Binding-site contacts:
Ligand atom O7 contacts residue TYR399 of chain 1.A at 2.7 Å (h-bond).
Ligand atom O6 contacts residue LEU412 of chain 1.A at 3.8 Å.
Ligand atom O5 contacts residue TRP414 of chain 1.A at 3.5 Å (h-bond).
Ligand atom O1 contacts residue TRP414 of chain 1.A at 3.9 Å.
Ligand atom C2 contacts residue GLU320 of chain 1.A at 3.1 Å.
Ligand atom C7 contacts residue TRP448 of chain 1.A at 3.6 Å (hydrophobic).
Ligand atom N2 contacts residue GLU320 of chain 1.A at 3.2 Å (salt-bridge).
Ligand atom C5 contacts residue TRP448 of chain 1.A at 4.0 Å (hydrophobic).
Ligand atom O3 contacts residue TRP448 of chain 1.A at 3.8 Å.
Ligand atom O3 contacts residue HIS256 of chain 1.A at 3.5 Å.
Ligand atom C6 contacts residue GLU450 of chain 1.A at 3.9 Å.
Ligand atom O1 contacts residue TRP367 of chain 1.A at 3.6 Å.
Ligand atom O3 contacts residue GLU320 of chain 1.A at 3.9 Å.
Ligand atom C6 contacts residue TRP414 of chain 1.A at 3.6 Å (hydrophobic).
Ligand atom C8 contacts residue TRP367 of chain 1.A at 3.5 Å (hydrophobic).
Ligand atom O4 contacts residue TRP448 of chain 1.A at 3.2 Å.
Ligand atom C8 contacts residue ASP319 of chain 1.A at 3.4 Å.
Ligand atom O4 contacts residue GLU450 of chain 1.A at 2.6 Å (salt-bridge).
Ligand atom N2 contacts residue ASP319 of chain 1.A at 3.1 Å (salt-bridge).
Ligand atom C7 contacts residue TRP367 of chain 1.A at 3.9 Å (hydrophobic).
Ligand atom C6 contacts residue ASP401 of chain 1.A at 3.2 Å.
Ligand atom C8 contacts residue TYR399 of chain 1.A at 3.6 Å (hydrophobic).
Ligand atom O6 contacts residue TYR399 of chain 1.A at 3.9 Å.
Ligand atom C1 contacts residue TRP414 of chain 1.A at 3.9 Å (hydrophobic).
Ligand atom C7 contacts residue TYR399 of chain 1.A at 3.5 Å (hydrophobic).
Ligand atom C1 contacts residue GLU320 of chain 1.A at 3.5 Å.
Ligand atom C1 contacts residue TRP367 of chain 1.A at 3.9 Å (hydrophobic).
Ligand atom O6 contacts residue TRP448 of chain 1.A at 3.9 Å.
Ligand atom O6 contacts residue TRP414 of chain 1.A at 2.9 Å (h-bond).
Ligand atom O7 contacts residue TRP367 of chain 1.A at 3.8 Å.
Ligand atom C4 contacts residue ARG168 of chain 1.A at 3.8 Å.
Ligand atom O7 contacts residue TRP448 of chain 1.A at 3.2 Å.
Ligand atom C4 contacts residue GLU450 of chain 1.A at 3.2 Å.
Ligand atom O3 contacts residue ARG168 of chain 1.A at 2.9 Å (salt-bridge).
Ligand atom C7 contacts residue ASP319 of chain 1.A at 3.7 Å.
Ligand atom C6 contacts residue LEU412 of chain 1.A at 3.6 Å (hydrophobic).
Ligand atom C8 contacts residue TRP350 of chain 1.A at 3.7 Å (hydrophobic).
Ligand atom O1 contacts residue GLU320 of chain 1.A at 2.4 Å (salt-bridge).
Ligand atom O6 contacts residue ASP401 of chain 1.A at 2.6 Å (salt-bridge).
Ligand atom O4 contacts residue ARG168 of chain 1.A at 2.7 Å (salt-bridge).

Sequence of chain 1.A:
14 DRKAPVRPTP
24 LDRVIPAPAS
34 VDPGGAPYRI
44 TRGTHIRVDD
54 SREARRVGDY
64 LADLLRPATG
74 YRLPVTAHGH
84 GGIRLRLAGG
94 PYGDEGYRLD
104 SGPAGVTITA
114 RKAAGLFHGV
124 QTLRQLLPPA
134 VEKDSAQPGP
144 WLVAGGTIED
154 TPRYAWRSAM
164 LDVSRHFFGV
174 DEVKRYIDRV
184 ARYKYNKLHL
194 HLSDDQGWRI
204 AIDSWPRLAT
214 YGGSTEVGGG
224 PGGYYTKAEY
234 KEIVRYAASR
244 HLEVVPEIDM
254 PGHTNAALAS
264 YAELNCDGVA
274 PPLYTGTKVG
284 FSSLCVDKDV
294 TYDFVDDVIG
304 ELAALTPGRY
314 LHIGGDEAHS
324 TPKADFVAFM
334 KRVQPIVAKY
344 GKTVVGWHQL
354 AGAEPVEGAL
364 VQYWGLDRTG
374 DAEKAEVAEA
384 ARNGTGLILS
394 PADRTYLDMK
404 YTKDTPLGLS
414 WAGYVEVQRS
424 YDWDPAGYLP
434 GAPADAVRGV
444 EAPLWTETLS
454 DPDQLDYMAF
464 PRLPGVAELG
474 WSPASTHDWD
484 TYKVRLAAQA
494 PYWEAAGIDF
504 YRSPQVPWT

This protein binds this small molecule.
Small molecule (SMILES): CC(=O)N[C@@H]1[C@@H](O)[C@H](O)[C@@H](CO)O[C@H]1O